Binding-site contacts:
Ligand atom C7 contacts residue LEU42 of chain 1.A at 3.5 Å (hydrophobic).
Ligand atom C7 contacts residue TYR87 of chain 1.A at 3.9 Å (hydrophobic).
Ligand atom O1 contacts residue ASN88 of chain 1.A at 2.9 Å (h-bond).
Ligand atom N1 contacts residue VAL94 of chain 1.A at 4.0 Å.
Ligand atom C17 contacts residue TRP29 of chain 1.A at 4.0 Å (hydrophobic).
Ligand atom C12 contacts residue PRO30 of chain 1.A at 3.3 Å (hydrophobic).
Ligand atom C9 contacts residue VAL94 of chain 1.A at 3.6 Å (hydrophobic).
Ligand atom C7 contacts residue ASN88 of chain 1.A at 3.6 Å.
Ligand atom C12 contacts residue LEU40 of chain 1.A at 4.1 Å (hydrophobic).
Ligand atom N contacts residue HIS92 of chain 1.A at 3.8 Å.
Ligand atom C18 contacts residue TRP29 of chain 1.A at 3.9 Å (hydrophobic).
Ligand atom C6 contacts residue ASN88 of chain 1.A at 3.3 Å.
Ligand atom C9 contacts residue PRO30 of chain 1.A at 4.0 Å (hydrophobic).
Ligand atom C11 contacts residue VAL35 of chain 1.A at 3.8 Å (hydrophobic).
Ligand atom C23 contacts residue TRP29 of chain 1.A at 3.9 Å (hydrophobic).
Ligand atom C8 contacts residue VAL94 of chain 1.A at 3.8 Å (hydrophobic).
Ligand atom O contacts residue VAL94 of chain 1.A at 3.8 Å.
Ligand atom O1 contacts residue CYS84 of chain 1.A at 3.5 Å (h-bond).
Ligand atom O contacts residue HIS92 of chain 1.A at 3.8 Å.
Ligand atom C17 contacts residue LEU40 of chain 1.A at 4.0 Å (hydrophobic).
Ligand atom C contacts residue ASP93 of chain 1.A at 3.7 Å.
Ligand atom C13 contacts residue LEU40 of chain 1.A at 3.9 Å (hydrophobic).
Ligand atom C11 contacts residue PRO30 of chain 1.A at 3.5 Å (hydrophobic).
Ligand atom C20 contacts residue TRP29 of chain 1.A at 3.8 Å (hydrophobic).
Ligand atom C1 contacts residue HIS92 of chain 1.A at 4.0 Å.
Ligand atom C3 contacts residue HIS92 of chain 1.A at 3.8 Å.
Ligand atom C2 contacts residue TRP29 of chain 1.A at 3.1 Å (hydrophobic).
Ligand atom C5 contacts residue ASN88 of chain 1.A at 3.8 Å.
Ligand atom C8 contacts residue ASN88 of chain 1.A at 3.8 Å.
Ligand atom C19 contacts residue TRP29 of chain 1.A at 3.8 Å (hydrophobic).
Ligand atom C14 contacts residue LEU40 of chain 1.A at 3.9 Å (hydrophobic).
Ligand atom N2 contacts residue TRP29 of chain 1.A at 3.6 Å (h-bond).
Ligand atom C21 contacts residue PRO30 of chain 1.A at 3.9 Å (hydrophobic).
Ligand atom C1 contacts residue VAL94 of chain 1.A at 3.9 Å (hydrophobic).
Ligand atom C contacts residue HIS92 of chain 1.A at 3.5 Å.
Ligand atom C16 contacts residue TRP29 of chain 1.A at 3.9 Å (hydrophobic).
Ligand atom C21 contacts residue TRP29 of chain 1.A at 3.8 Å (hydrophobic).
Ligand atom C8 contacts residue CYS84 of chain 1.A at 4.1 Å (hydrophobic).
Ligand atom C9 contacts residue PHE31 of chain 1.A at 3.6 Å (hydrophobic).
Ligand atom C15 contacts residue LEU40 of chain 1.A at 4.1 Å (hydrophobic).

Sequence of chain 1.A:
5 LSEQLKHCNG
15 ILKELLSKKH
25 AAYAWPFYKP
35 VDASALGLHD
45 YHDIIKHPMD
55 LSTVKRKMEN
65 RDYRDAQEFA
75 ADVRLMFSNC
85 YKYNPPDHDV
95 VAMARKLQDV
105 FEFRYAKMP

A protein and the small-molecule ligand that binds it are described below.
Small molecule (SMILES): CC(=O)Nc1cccc(-c2ccc3c(c2)[C@H](NC(=O)OC(C)C)C[C@H](C)N3C(C)=O)c1